Sequence of chain 1.D:
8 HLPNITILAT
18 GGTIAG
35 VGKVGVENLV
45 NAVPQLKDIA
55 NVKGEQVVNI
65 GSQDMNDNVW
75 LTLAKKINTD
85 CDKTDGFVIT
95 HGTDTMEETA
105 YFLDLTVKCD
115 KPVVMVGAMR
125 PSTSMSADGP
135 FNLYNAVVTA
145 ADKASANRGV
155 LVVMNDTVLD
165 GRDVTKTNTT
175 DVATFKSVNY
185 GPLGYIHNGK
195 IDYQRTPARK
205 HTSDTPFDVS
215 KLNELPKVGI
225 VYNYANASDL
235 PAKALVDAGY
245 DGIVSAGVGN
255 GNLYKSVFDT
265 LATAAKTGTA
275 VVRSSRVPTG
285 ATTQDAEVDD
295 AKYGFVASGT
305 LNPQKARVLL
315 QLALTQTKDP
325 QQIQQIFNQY

Sequence of chain 1.C:
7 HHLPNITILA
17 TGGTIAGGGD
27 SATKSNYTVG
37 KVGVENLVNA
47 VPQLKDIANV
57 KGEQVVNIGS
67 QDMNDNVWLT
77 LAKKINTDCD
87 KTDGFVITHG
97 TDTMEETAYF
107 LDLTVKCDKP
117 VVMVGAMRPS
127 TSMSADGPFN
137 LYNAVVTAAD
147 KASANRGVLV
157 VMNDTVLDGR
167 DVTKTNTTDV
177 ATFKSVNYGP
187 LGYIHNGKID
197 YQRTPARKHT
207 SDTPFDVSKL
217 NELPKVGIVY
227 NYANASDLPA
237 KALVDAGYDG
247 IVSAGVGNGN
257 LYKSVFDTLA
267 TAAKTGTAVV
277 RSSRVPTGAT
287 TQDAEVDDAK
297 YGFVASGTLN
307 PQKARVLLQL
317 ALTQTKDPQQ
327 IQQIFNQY

Binding-site contacts:
Ligand atom O contacts residue ASP98 of chain 1.D at 3.0 Å (salt-bridge).
Ligand atom CG contacts residue THR97 of chain 1.D at 3.1 Å.
Ligand atom CB contacts residue GLU291 of chain 1.C at 3.7 Å.
Ligand atom OXT contacts residue GLY96 of chain 1.D at 3.2 Å.
Ligand atom OXT contacts residue SER66 of chain 1.D at 2.7 Å (h-bond).
Ligand atom OXT contacts residue GLY65 of chain 1.D at 3.4 Å.
Ligand atom CB contacts residue ASP98 of chain 1.D at 3.5 Å.
Ligand atom C contacts residue THR97 of chain 1.D at 3.9 Å.
Ligand atom OD2 contacts residue THR20 of chain 1.D at 2.9 Å (h-bond).
Ligand atom CG contacts residue ALA122 of chain 1.D at 3.9 Å (hydrophobic).
Ligand atom C contacts residue ASP98 of chain 1.D at 3.9 Å.
Ligand atom OXT contacts residue GLN67 of chain 1.D at 3.7 Å.
Ligand atom OXT contacts residue VAL35 of chain 1.D at 3.5 Å.
Ligand atom CA contacts residue GLU291 of chain 1.C at 3.5 Å.
Ligand atom N contacts residue GLU291 of chain 1.C at 2.8 Å (salt-bridge).
Ligand atom OD2 contacts residue GLY19 of chain 1.D at 3.9 Å.
Ligand atom N contacts residue GLN67 of chain 1.D at 2.8 Å (h-bond).
Ligand atom OXT contacts residue GLY19 of chain 1.D at 3.3 Å.
Ligand atom O contacts residue GLN67 of chain 1.D at 3.9 Å.
Ligand atom OD1 contacts residue THR20 of chain 1.D at 3.2 Å (h-bond).
Ligand atom O contacts residue SER66 of chain 1.D at 2.6 Å (h-bond).
Ligand atom N contacts residue ASN256 of chain 1.C at 3.6 Å (h-bond).
Ligand atom OD2 contacts residue GLY96 of chain 1.D at 3.2 Å.
Ligand atom CB contacts residue THR97 of chain 1.D at 3.7 Å.
Ligand atom OD2 contacts residue ALA122 of chain 1.D at 3.9 Å.
Ligand atom OD1 contacts residue ALA122 of chain 1.D at 3.2 Å (h-bond).
Ligand atom C contacts residue GLN67 of chain 1.D at 3.6 Å.
Ligand atom C contacts residue GLY96 of chain 1.D at 3.5 Å.
Ligand atom OD2 contacts residue THR97 of chain 1.D at 2.9 Å (h-bond).
Ligand atom CB contacts residue THR20 of chain 1.D at 3.2 Å.
Ligand atom OXT contacts residue THR20 of chain 1.D at 4.0 Å.
Ligand atom CA contacts residue THR20 of chain 1.D at 3.4 Å.
Ligand atom O contacts residue THR97 of chain 1.D at 3.3 Å (h-bond).
Ligand atom CA contacts residue GLN67 of chain 1.D at 3.8 Å.
Ligand atom O contacts residue GLY96 of chain 1.D at 3.3 Å.
Ligand atom C contacts residue SER66 of chain 1.D at 3.5 Å.
Ligand atom N contacts residue ASP98 of chain 1.D at 2.8 Å (salt-bridge).
Ligand atom CA contacts residue ASP98 of chain 1.D at 3.8 Å.
Ligand atom CG contacts residue THR20 of chain 1.D at 2.9 Å.
Ligand atom OD1 contacts residue THR97 of chain 1.D at 2.7 Å (h-bond).

The protein below binds the small molecule below.
Small molecule (SMILES): N[C@@H](CC(=O)O)C(=O)O